A protein and the small-molecule ligand that binds it are described below.
Small molecule (SMILES): CC(=O)N[C@H]1[C@H](O[C@H]2[C@H](O)[C@@H](NC(C)=O)CO[C@@H]2CO)O[C@H](CO)[C@@H](O)[C@@H]1O

Sequence of chain 3.D:
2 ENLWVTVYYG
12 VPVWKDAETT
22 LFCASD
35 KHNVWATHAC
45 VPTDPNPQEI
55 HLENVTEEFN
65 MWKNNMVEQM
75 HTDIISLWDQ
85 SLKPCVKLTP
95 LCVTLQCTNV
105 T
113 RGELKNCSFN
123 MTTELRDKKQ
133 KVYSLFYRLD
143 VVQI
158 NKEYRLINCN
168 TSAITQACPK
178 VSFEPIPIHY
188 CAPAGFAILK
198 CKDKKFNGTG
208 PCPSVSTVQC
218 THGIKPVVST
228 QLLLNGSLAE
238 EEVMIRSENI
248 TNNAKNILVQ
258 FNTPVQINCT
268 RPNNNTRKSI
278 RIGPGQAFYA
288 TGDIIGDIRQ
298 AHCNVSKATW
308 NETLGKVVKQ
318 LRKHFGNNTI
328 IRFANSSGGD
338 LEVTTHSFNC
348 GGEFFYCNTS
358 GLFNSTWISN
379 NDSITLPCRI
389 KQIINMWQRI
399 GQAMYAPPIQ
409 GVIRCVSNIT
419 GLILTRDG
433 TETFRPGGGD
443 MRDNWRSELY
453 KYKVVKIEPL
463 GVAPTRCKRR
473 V

Binding-site contacts:
Ligand atom O6 contacts residue LEU235 of chain 3.D at 3.3 Å.
Ligand atom C2 contacts residue ASN416 of chain 3.D at 2.5 Å.
Ligand atom C5 contacts residue PRO261 of chain 3.D at 4.3 Å (hydrophobic).
Ligand atom O7 contacts residue NAG1 of chain 3.L at 3.3 Å (h-bond).
Ligand atom C7 contacts residue ASN416 of chain 3.D at 3.5 Å.
Ligand atom C7 contacts residue ASN232 of chain 3.D at 3.4 Å.
Ligand atom O5 contacts residue PRO261 of chain 3.D at 4.0 Å.
Ligand atom O6 contacts residue ASN416 of chain 3.D at 4.5 Å.
Ligand atom C8 contacts residue ASN416 of chain 3.D at 3.5 Å.
Ligand atom C8 contacts residue LYS222 of chain 3.D at 4.0 Å.
Ligand atom C4 contacts residue ASN416 of chain 3.D at 4.2 Å.
Ligand atom C3 contacts residue ASN416 of chain 3.D at 3.8 Å.
Ligand atom C5 contacts residue ASN416 of chain 3.D at 3.5 Å.
Ligand atom N2 contacts residue ASN416 of chain 3.D at 3.1 Å (h-bond).
Ligand atom O7 contacts residue ASN232 of chain 3.D at 2.8 Å (h-bond).
Ligand atom N2 contacts residue ASN232 of chain 3.D at 4.2 Å.
Ligand atom C6 contacts residue PRO261 of chain 3.D at 3.9 Å (hydrophobic).
Ligand atom C6 contacts residue ASN416 of chain 3.D at 3.5 Å.
Ligand atom C6 contacts residue LEU235 of chain 3.D at 4.2 Å (hydrophobic).
Ligand atom O6 contacts residue PRO261 of chain 3.D at 3.3 Å.
Ligand atom C1 contacts residue ASN416 of chain 3.D at 1.4 Å.
Ligand atom O5 contacts residue ASN416 of chain 3.D at 2.4 Å (h-bond).
Ligand atom C8 contacts residue ASN232 of chain 3.D at 3.8 Å.